Binding-site contacts:
Ligand atom O4 contacts residue LYS192 of chain 1.B at 3.6 Å (salt-bridge).
Ligand atom N2 contacts residue ASN170 of chain 1.B at 3.0 Å (h-bond).
Ligand atom C2 contacts residue GLN243 of chain 1.B at 4.4 Å.
Ligand atom C3 contacts residue GLU194 of chain 1.B at 3.3 Å.
Ligand atom C4 contacts residue ASN170 of chain 1.B at 4.2 Å.
Ligand atom O4 contacts residue GLU194 of chain 1.B at 3.7 Å.
Ligand atom O5 contacts residue ASN170 of chain 1.B at 2.3 Å (h-bond).
Ligand atom O7 contacts residue ASN170 of chain 1.B at 3.7 Å.
Ligand atom C8 contacts residue GLN243 of chain 1.B at 4.4 Å.
Ligand atom C7 contacts residue ASN170 of chain 1.B at 3.6 Å.
Ligand atom O3 contacts residue GLU194 of chain 1.B at 3.0 Å (salt-bridge).
Ligand atom C1 contacts residue GLN243 of chain 1.B at 4.3 Å.
Ligand atom C1 contacts residue ASN170 of chain 1.B at 1.4 Å.
Ligand atom C7 contacts residue GLN243 of chain 1.B at 3.8 Å.
Ligand atom O7 contacts residue GLN243 of chain 1.B at 3.0 Å (h-bond).
Ligand atom C5 contacts residue ASN170 of chain 1.B at 3.6 Å.
Ligand atom C2 contacts residue ASN170 of chain 1.B at 2.5 Å.
Ligand atom C4 contacts residue GLU194 of chain 1.B at 3.7 Å.
Ligand atom C3 contacts residue ASN170 of chain 1.B at 3.8 Å.
Ligand atom O3 contacts residue SER172 of chain 1.B at 3.6 Å.

A small-molecule ligand and the protein it binds are described below.
Small molecule (SMILES): CC(=O)N[C@H]1[C@H](O[C@H]2[C@H](O)[C@@H](NC(C)=O)CO[C@@H]2CO[C@@H]2O[C@@H](C)[C@@H](O)[C@@H](O)[C@@H]2O)O[C@H](CO)[C@@H](O)[C@@H]1O

Sequence of chain 1.B:
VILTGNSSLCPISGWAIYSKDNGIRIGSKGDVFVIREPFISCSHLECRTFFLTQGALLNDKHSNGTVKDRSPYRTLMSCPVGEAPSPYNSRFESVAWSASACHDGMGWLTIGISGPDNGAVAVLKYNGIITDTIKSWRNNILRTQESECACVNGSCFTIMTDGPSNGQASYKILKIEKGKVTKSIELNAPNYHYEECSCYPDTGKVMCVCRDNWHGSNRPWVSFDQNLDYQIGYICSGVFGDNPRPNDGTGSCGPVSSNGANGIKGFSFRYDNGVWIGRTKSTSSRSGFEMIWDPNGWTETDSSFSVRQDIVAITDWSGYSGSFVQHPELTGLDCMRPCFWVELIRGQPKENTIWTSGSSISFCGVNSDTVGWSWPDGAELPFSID